A protein and the small-molecule ligand that binds it are described below.
Small molecule (SMILES): O=c1ccn([C@H]2C[C@H](O)[C@@H](CO)O2)c(=O)[nH]1

Binding-site contacts:
Ligand atom O3' contacts residue ILE69 of chain 1.U at 3.6 Å.
Ligand atom C2' contacts residue MET197 of chain 1.U at 3.6 Å (hydrophobic).
Ligand atom C4' contacts residue ARG48 of chain 1.V at 4.0 Å.
Ligand atom C2' contacts residue GLU198 of chain 1.U at 3.6 Å.
Ligand atom C4 contacts residue GLY96 of chain 1.U at 3.5 Å.
Ligand atom C1' contacts residue THR94 of chain 1.U at 3.7 Å.
Ligand atom C5' contacts residue ILE69 of chain 1.U at 4.0 Å (hydrophobic).
Ligand atom O3' contacts residue GLU198 of chain 1.U at 2.7 Å (salt-bridge).
Ligand atom C2 contacts residue PHE162 of chain 1.U at 4.0 Å (hydrophobic).
Ligand atom N3 contacts residue GLN166 of chain 1.U at 3.1 Å (h-bond).
Ligand atom C5 contacts residue GLY96 of chain 1.U at 3.6 Å.
Ligand atom C2' contacts residue PO41 of chain 1.MC at 3.5 Å.
Ligand atom O2 contacts residue GLU196 of chain 1.U at 3.5 Å.
Ligand atom C4 contacts residue ARG168 of chain 1.U at 4.0 Å.
Ligand atom O4 contacts residue ARG168 of chain 1.U at 3.2 Å (salt-bridge).
Ligand atom O2 contacts residue PHE162 of chain 1.U at 4.0 Å.
Ligand atom C6 contacts residue THR95 of chain 1.U at 4.0 Å.
Ligand atom O5' contacts residue PHE162 of chain 1.U at 3.4 Å.
Ligand atom C3' contacts residue PO41 of chain 1.MC at 3.8 Å.
Ligand atom C2 contacts residue TYR195 of chain 1.U at 3.8 Å (hydrophobic).
Ligand atom C3' contacts residue MET197 of chain 1.U at 3.8 Å (hydrophobic).
Ligand atom O4' contacts residue PO41 of chain 1.MC at 3.6 Å.
Ligand atom N3 contacts residue PHE162 of chain 1.U at 4.0 Å.
Ligand atom C5' contacts residue PHE162 of chain 1.U at 3.9 Å (hydrophobic).
Ligand atom C4' contacts residue PO41 of chain 1.MC at 3.6 Å.
Ligand atom N3 contacts residue TYR195 of chain 1.U at 3.7 Å.
Ligand atom O2 contacts residue MET197 of chain 1.U at 3.7 Å.
Ligand atom C3' contacts residue GLU198 of chain 1.U at 3.6 Å.
Ligand atom N1 contacts residue THR94 of chain 1.U at 3.9 Å.
Ligand atom O2 contacts residue GLN166 of chain 1.U at 2.9 Å (h-bond).
Ligand atom O3' contacts residue PO41 of chain 1.MC at 3.0 Å (h-bond).
Ligand atom O4 contacts residue GLY96 of chain 1.U at 3.4 Å.
Ligand atom O5' contacts residue HIS8 of chain 1.V at 2.7 Å (h-bond).
Ligand atom C2 contacts residue GLN166 of chain 1.U at 3.8 Å.
Ligand atom O4 contacts residue VAL221 of chain 1.U at 3.8 Å.
Ligand atom C6 contacts residue THR94 of chain 1.U at 3.6 Å.
Ligand atom O4' contacts residue THR94 of chain 1.U at 4.1 Å.
Ligand atom O2 contacts residue TYR195 of chain 1.U at 3.9 Å.
Ligand atom C5' contacts residue HIS8 of chain 1.V at 3.1 Å.
Ligand atom C5 contacts residue THR95 of chain 1.U at 3.8 Å.

Sequence of chain 1.U:
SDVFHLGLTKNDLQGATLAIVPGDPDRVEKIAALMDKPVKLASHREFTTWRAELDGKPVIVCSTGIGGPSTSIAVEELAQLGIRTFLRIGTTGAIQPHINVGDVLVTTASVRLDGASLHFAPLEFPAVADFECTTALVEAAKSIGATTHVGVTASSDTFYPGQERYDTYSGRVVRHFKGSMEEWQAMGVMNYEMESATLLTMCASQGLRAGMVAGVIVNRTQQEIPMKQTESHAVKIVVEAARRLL

Sequence of chain 1.V:
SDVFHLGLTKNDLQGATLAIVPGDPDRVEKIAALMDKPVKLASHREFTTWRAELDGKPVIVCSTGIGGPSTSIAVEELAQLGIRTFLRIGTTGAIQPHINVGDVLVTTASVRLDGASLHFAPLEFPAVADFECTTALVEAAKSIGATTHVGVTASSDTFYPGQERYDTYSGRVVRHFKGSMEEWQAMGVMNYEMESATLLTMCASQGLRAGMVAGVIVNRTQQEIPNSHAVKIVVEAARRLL